The small molecule below binds the protein below.
Small molecule (SMILES): CC(=O)N[C@@H]1[C@@H](O)[C@H](O)[C@@H](CO)O[C@H]1O

Binding-site contacts:
Ligand atom C1 contacts residue GLN263 of chain 1.I at 3.8 Å.
Ligand atom C5 contacts residue ARG412 of chain 1.I at 4.3 Å.
Ligand atom O5 contacts residue ASN265 of chain 1.I at 2.4 Å (h-bond).
Ligand atom C2 contacts residue ASN265 of chain 1.I at 2.3 Å.
Ligand atom C5 contacts residue GLN263 of chain 1.I at 4.3 Å.
Ligand atom C1 contacts residue ASN265 of chain 1.I at 1.4 Å.
Ligand atom C8 contacts residue ILE302 of chain 1.I at 3.7 Å (hydrophobic).
Ligand atom C8 contacts residue SER303 of chain 1.I at 3.5 Å.
Ligand atom C6 contacts residue ARG412 of chain 1.I at 4.3 Å.
Ligand atom C3 contacts residue GLN263 of chain 1.I at 3.8 Å.
Ligand atom C4 contacts residue ASN265 of chain 1.I at 4.1 Å.
Ligand atom O7 contacts residue ASN301 of chain 1.I at 4.1 Å.
Ligand atom C2 contacts residue GLN263 of chain 1.I at 4.1 Å.
Ligand atom C7 contacts residue ASN301 of chain 1.I at 4.2 Å.
Ligand atom C5 contacts residue ASN265 of chain 1.I at 3.6 Å.
Ligand atom C3 contacts residue ASN265 of chain 1.I at 3.6 Å.
Ligand atom O5 contacts residue ARG412 of chain 1.I at 3.1 Å (salt-bridge).
Ligand atom C7 contacts residue ASN265 of chain 1.I at 3.5 Å.
Ligand atom O7 contacts residue ASN265 of chain 1.I at 3.8 Å.
Ligand atom N2 contacts residue GLN263 of chain 1.I at 4.1 Å.
Ligand atom C8 contacts residue ASN301 of chain 1.I at 3.3 Å.
Ligand atom C8 contacts residue GLN263 of chain 1.I at 4.2 Å.
Ligand atom C1 contacts residue ARG412 of chain 1.I at 3.9 Å.
Ligand atom N2 contacts residue ASN265 of chain 1.I at 2.8 Å (h-bond).

Sequence of chain 1.I:
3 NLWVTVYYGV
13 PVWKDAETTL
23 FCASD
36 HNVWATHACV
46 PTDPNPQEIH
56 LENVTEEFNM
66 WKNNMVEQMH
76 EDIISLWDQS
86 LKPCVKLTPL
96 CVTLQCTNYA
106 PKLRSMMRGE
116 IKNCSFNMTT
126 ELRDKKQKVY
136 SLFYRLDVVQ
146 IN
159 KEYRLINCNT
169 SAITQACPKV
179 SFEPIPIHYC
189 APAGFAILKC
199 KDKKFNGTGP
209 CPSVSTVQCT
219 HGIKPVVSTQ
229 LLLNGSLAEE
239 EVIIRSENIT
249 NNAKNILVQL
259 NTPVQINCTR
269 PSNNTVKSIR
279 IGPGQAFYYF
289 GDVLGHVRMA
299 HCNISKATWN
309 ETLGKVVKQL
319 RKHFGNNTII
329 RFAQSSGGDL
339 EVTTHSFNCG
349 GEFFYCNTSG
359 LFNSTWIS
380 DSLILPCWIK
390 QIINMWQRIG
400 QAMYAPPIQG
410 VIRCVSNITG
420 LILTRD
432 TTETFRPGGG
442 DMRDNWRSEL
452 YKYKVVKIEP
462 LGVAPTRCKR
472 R